Binding-site contacts:
Ligand atom O3 contacts residue TRP359 of chain 1.A at 3.6 Å.
Ligand atom C7 contacts residue TRP359 of chain 1.A at 4.0 Å (hydrophobic).
Ligand atom O7 contacts residue ASN17 of chain 1.B at 3.6 Å (h-bond).
Ligand atom C8 contacts residue ASP340 of chain 1.A at 3.5 Å.
Ligand atom C4 contacts residue ASN17 of chain 1.B at 4.3 Å.
Ligand atom N2 contacts residue ARG339 of chain 1.A at 4.5 Å.
Ligand atom O5 contacts residue GLU20 of chain 1.B at 4.1 Å.
Ligand atom O6 contacts residue GLU20 of chain 1.B at 4.1 Å.
Ligand atom N2 contacts residue TRP359 of chain 1.A at 3.9 Å.
Ligand atom C3 contacts residue BO31 of chain 1.I at 4.4 Å.
Ligand atom C1 contacts residue ASN17 of chain 1.B at 1.4 Å.
Ligand atom C8 contacts residue BO31 of chain 1.I at 4.0 Å.
Ligand atom O7 contacts residue THR19 of chain 1.B at 3.7 Å.
Ligand atom O6 contacts residue ALA369 of chain 1.A at 3.4 Å.
Ligand atom C7 contacts residue ASN17 of chain 1.B at 3.3 Å.
Ligand atom C8 contacts residue TRP359 of chain 1.A at 3.9 Å (hydrophobic).
Ligand atom C6 contacts residue GLU20 of chain 1.B at 3.3 Å.
Ligand atom C6 contacts residue ALA369 of chain 1.A at 3.3 Å (hydrophobic).
Ligand atom C8 contacts residue LEU343 of chain 1.A at 3.5 Å (hydrophobic).
Ligand atom C8 contacts residue ASN17 of chain 1.B at 4.3 Å.
Ligand atom N2 contacts residue ASN17 of chain 1.B at 2.9 Å (h-bond).
Ligand atom O5 contacts residue ASN17 of chain 1.B at 2.4 Å (h-bond).
Ligand atom C2 contacts residue ASP340 of chain 1.A at 3.6 Å.
Ligand atom C5 contacts residue GLU20 of chain 1.B at 4.3 Å.
Ligand atom C5 contacts residue ALA369 of chain 1.A at 4.5 Å (hydrophobic).
Ligand atom C8 contacts residue ILE23 of chain 1.B at 3.4 Å (hydrophobic).
Ligand atom C7 contacts residue BO31 of chain 1.I at 3.7 Å.
Ligand atom O5 contacts residue ASP340 of chain 1.A at 4.4 Å.
Ligand atom C8 contacts residue THR19 of chain 1.B at 3.8 Å.
Ligand atom C7 contacts residue THR19 of chain 1.B at 4.5 Å.
Ligand atom C8 contacts residue ASP344 of chain 1.A at 4.2 Å.
Ligand atom C5 contacts residue ASN17 of chain 1.B at 3.6 Å.
Ligand atom C1 contacts residue ASP340 of chain 1.A at 3.8 Å.
Ligand atom N2 contacts residue ASP340 of chain 1.A at 3.0 Å (salt-bridge).
Ligand atom O7 contacts residue BO31 of chain 1.I at 2.7 Å (h-bond).
Ligand atom C3 contacts residue ASN17 of chain 1.B at 3.8 Å.
Ligand atom C7 contacts residue ASP340 of chain 1.A at 3.7 Å.
Ligand atom C2 contacts residue ASN17 of chain 1.B at 2.5 Å.

Sequence of chain 1.B:
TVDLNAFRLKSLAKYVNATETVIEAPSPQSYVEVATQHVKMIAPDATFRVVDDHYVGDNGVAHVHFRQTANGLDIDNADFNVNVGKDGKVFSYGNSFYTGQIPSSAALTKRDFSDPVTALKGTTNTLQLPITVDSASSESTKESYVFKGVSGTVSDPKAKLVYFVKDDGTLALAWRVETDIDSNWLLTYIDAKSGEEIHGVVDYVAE

A small-molecule ligand and the protein it binds are described below.
Small molecule (SMILES): CC(=O)N[C@H]1[C@H](O[C@H]2[C@H](O)[C@@H](NC(C)=O)CO[C@@H]2CO)O[C@H](CO)[C@@H](O[C@@H]2O[C@H](CO)[C@@H](O)[C@H](O)[C@@H]2O)[C@@H]1O

Sequence of chain 1.A:
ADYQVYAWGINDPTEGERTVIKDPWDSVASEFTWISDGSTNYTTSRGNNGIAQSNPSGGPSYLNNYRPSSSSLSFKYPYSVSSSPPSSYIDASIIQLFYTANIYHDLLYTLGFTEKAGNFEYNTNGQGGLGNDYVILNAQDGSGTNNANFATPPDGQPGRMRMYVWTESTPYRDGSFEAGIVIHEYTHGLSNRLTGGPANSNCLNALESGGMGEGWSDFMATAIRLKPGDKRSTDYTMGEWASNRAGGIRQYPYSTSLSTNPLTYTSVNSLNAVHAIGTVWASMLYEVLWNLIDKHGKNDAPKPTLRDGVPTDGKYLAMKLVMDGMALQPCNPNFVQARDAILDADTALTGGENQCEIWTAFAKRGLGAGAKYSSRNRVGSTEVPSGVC